Binding-site contacts:
Ligand atom O1 contacts residue CLR1 of chain 1.J at 4.0 Å.
Ligand atom C4 contacts residue LEU326 of chain 1.E at 3.7 Å (hydrophobic).
Ligand atom C1 contacts residue CLR1 of chain 1.J at 4.4 Å.
Ligand atom C6 contacts residue LYS323 of chain 1.E at 3.8 Å.
Ligand atom C15 contacts residue ALA327 of chain 1.E at 4.3 Å (hydrophobic).
Ligand atom C25 contacts residue CLR1 of chain 1.J at 4.0 Å.
Ligand atom C3 contacts residue LEU326 of chain 1.E at 3.9 Å (hydrophobic).
Ligand atom C16 contacts residue LEU331 of chain 1.E at 4.5 Å (hydrophobic).
Ligand atom C26 contacts residue ILE334 of chain 1.E at 4.1 Å (hydrophobic).
Ligand atom C27 contacts residue ILE343 of chain 1.E at 4.3 Å (hydrophobic).
Ligand atom O1 contacts residue LEU326 of chain 1.E at 4.2 Å.
Ligand atom C7 contacts residue LYS323 of chain 1.E at 4.4 Å.
Ligand atom C27 contacts residue CLR1 of chain 1.J at 4.0 Å.
Ligand atom C25 contacts residue ILE334 of chain 1.E at 3.9 Å (hydrophobic).
Ligand atom C7 contacts residue LEU326 of chain 1.E at 4.5 Å (hydrophobic).
Ligand atom C17 contacts residue CLR1 of chain 1.J at 4.3 Å.
Ligand atom C5 contacts residue LEU326 of chain 1.E at 4.1 Å (hydrophobic).
Ligand atom C7 contacts residue ALA327 of chain 1.E at 3.7 Å (hydrophobic).
Ligand atom C21 contacts residue CLR1 of chain 1.J at 3.6 Å.
Ligand atom C3 contacts residue CLR1 of chain 1.J at 4.0 Å.
Ligand atom C24 contacts residue ILE334 of chain 1.E at 4.1 Å (hydrophobic).
Ligand atom C4 contacts residue LYS323 of chain 1.E at 4.2 Å.
Ligand atom C6 contacts residue ALA327 of chain 1.E at 4.2 Å (hydrophobic).
Ligand atom C23 contacts residue CLR1 of chain 1.J at 4.2 Å.
Ligand atom C6 contacts residue LEU326 of chain 1.E at 4.0 Å (hydrophobic).
Ligand atom C23 contacts residue ILE334 of chain 1.E at 4.4 Å (hydrophobic).
Ligand atom C26 contacts residue PHE367 of chain 1.E at 3.8 Å (hydrophobic).
Ligand atom C16 contacts residue THR330 of chain 1.E at 4.3 Å.

This protein binds this small molecule.
Small molecule (SMILES): CC(C)CCC[C@@H](C)[C@H]1CC[C@H]2[C@@H]3CC=C4C[C@@H](O)CC[C@]4(C)[C@H]3CC[C@]12C

Sequence of chain 1.E:
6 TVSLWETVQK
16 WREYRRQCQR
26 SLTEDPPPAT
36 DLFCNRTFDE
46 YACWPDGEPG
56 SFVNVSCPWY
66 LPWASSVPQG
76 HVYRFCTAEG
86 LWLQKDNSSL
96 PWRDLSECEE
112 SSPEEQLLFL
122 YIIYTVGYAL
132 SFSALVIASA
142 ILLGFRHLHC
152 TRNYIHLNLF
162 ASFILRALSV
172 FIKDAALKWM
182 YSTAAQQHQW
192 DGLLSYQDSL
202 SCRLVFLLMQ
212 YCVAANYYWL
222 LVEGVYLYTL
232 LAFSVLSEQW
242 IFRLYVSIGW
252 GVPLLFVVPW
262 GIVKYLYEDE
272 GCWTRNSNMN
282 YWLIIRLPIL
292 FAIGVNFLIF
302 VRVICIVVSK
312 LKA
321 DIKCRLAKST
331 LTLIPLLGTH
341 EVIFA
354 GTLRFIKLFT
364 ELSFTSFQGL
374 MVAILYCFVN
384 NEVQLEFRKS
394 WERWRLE